This small molecule binds to this protein.
Small molecule (SMILES): O=c1[nH]cnc2c1ncn2[C@@H]1O[C@H](COP(=O)(O)O)[C@@H](O)[C@H]1O

Binding-site contacts:
Ligand atom N9 contacts residue TRP85 of chain 1.A at 3.5 Å.
Ligand atom P contacts residue HIS18 of chain 1.A at 3.8 Å.
Ligand atom O3P contacts residue GLY19 of chain 1.A at 2.9 Å (h-bond).
Ligand atom O4' contacts residue TRP85 of chain 1.A at 3.6 Å.
Ligand atom C5' contacts residue ARG86 of chain 1.A at 4.3 Å.
Ligand atom C2' contacts residue TRP85 of chain 1.A at 3.6 Å (hydrophobic).
Ligand atom C4' contacts residue TRP85 of chain 1.A at 4.0 Å (hydrophobic).
Ligand atom N1 contacts residue TRP85 of chain 1.A at 3.2 Å (h-bond).
Ligand atom C1' contacts residue TRP85 of chain 1.A at 3.7 Å (hydrophobic).
Ligand atom P contacts residue GLY19 of chain 1.A at 4.2 Å.
Ligand atom C2 contacts residue TRP85 of chain 1.A at 3.6 Å (hydrophobic).
Ligand atom C3' contacts residue TRP85 of chain 1.A at 4.2 Å (hydrophobic).
Ligand atom O1P contacts residue HIS18 of chain 1.A at 3.8 Å.
Ligand atom C8 contacts residue TRP85 of chain 1.A at 3.5 Å (hydrophobic).
Ligand atom P contacts residue ARG86 of chain 1.A at 3.8 Å.
Ligand atom O1P contacts residue GLY19 of chain 1.A at 4.2 Å.
Ligand atom O2P contacts residue ARG86 of chain 1.A at 3.0 Å (salt-bridge).
Ligand atom C6 contacts residue TRP85 of chain 1.A at 3.5 Å (hydrophobic).
Ligand atom N3 contacts residue TRP85 of chain 1.A at 3.3 Å.
Ligand atom O2P contacts residue HIS18 of chain 1.A at 2.7 Å (h-bond).
Ligand atom C4 contacts residue TRP85 of chain 1.A at 3.4 Å (hydrophobic).
Ligand atom O3P contacts residue ARG86 of chain 1.A at 2.7 Å (salt-bridge).
Ligand atom C5' contacts residue TRP85 of chain 1.A at 3.6 Å (hydrophobic).
Ligand atom N7 contacts residue TRP85 of chain 1.A at 3.5 Å.
Ligand atom O3P contacts residue HIS18 of chain 1.A at 3.7 Å.
Ligand atom O6 contacts residue TRP85 of chain 1.A at 3.4 Å.
Ligand atom C5 contacts residue TRP85 of chain 1.A at 3.5 Å (hydrophobic).

Sequence of chain 1.A:
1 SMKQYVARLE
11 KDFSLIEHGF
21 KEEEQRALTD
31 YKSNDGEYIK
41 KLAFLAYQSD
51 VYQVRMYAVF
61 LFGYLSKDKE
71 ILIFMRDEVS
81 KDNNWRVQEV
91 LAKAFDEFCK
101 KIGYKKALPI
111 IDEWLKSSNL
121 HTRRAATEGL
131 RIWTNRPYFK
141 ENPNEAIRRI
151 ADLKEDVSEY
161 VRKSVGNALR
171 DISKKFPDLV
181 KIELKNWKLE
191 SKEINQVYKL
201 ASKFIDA